A protein and the small-molecule ligand that binds it are described below.
Small molecule (SMILES): Nc1ncnc2c1ncn2[C@@H]1O[C@H](CO[P](=O)(O)O[P](=O)(O)CP(=O)(O)O)[C@@H](O)[C@H]1O

Sequence of chain 1.F:
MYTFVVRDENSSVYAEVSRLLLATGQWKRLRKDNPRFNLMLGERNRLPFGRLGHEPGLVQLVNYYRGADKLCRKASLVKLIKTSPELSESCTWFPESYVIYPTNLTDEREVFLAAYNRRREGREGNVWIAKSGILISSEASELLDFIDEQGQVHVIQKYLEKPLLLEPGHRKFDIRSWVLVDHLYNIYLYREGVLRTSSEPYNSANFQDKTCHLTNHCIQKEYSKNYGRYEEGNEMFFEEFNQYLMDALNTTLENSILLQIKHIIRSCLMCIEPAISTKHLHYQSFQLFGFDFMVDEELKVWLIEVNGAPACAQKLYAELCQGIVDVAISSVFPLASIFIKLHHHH

Binding-site contacts:
Ligand atom C3B contacts residue ASN242 of chain 1.F at 3.1 Å.
Ligand atom C2 contacts residue TYR185 of chain 1.F at 3.8 Å (hydrophobic).
Ligand atom C5 contacts residue GLN183 of chain 1.F at 3.8 Å.
Ligand atom O1B contacts residue MG1 of chain 1.V at 2.2 Å.
Ligand atom O2G contacts residue ARG222 of chain 1.F at 3.1 Å (salt-bridge).
Ligand atom O3G contacts residue MG1 of chain 1.V at 2.0 Å.
Ligand atom O1G contacts residue ARG222 of chain 1.F at 3.4 Å (salt-bridge).
Ligand atom O3G contacts residue GLU331 of chain 1.F at 2.0 Å (salt-bridge).
Ligand atom O2A contacts residue LYS74 of chain 1.F at 3.7 Å.
Ligand atom O1A contacts residue GLU331 of chain 1.F at 3.1 Å (salt-bridge).
Ligand atom PG contacts residue ASP318 of chain 1.F at 3.7 Å.
Ligand atom O2G contacts residue ASP318 of chain 1.F at 2.3 Å (salt-bridge).
Ligand atom C3' contacts residue THR241 of chain 1.F at 3.4 Å.
Ligand atom C8 contacts residue LYS150 of chain 1.F at 3.1 Å.
Ligand atom O1B contacts residue GLU331 of chain 1.F at 2.6 Å (salt-bridge).
Ligand atom N3 contacts residue LYS198 of chain 1.F at 2.9 Å (salt-bridge).
Ligand atom N7 contacts residue LYS150 of chain 1.F at 2.9 Å (salt-bridge).
Ligand atom O2' contacts residue HIS239 of chain 1.F at 3.1 Å (h-bond).
Ligand atom C2 contacts residue LYS198 of chain 1.F at 3.1 Å.
Ligand atom O3' contacts residue THR241 of chain 1.F at 2.0 Å (h-bond).
Ligand atom N6 contacts residue TYR185 of chain 1.F at 3.7 Å.
Ligand atom N1 contacts residue TYR185 of chain 1.F at 3.6 Å.
Ligand atom C2 contacts residue LEU186 of chain 1.F at 3.5 Å (hydrophobic).
Ligand atom C5' contacts residue ASN242 of chain 1.F at 3.6 Å.
Ligand atom O2G contacts residue GLU331 of chain 1.F at 3.1 Å (salt-bridge).
Ligand atom O2' contacts residue THR241 of chain 1.F at 3.4 Å (h-bond).
Ligand atom PG contacts residue MG1 of chain 1.V at 3.5 Å.
Ligand atom O2' contacts residue LYS198 of chain 1.F at 3.8 Å.
Ligand atom N1 contacts residue LEU186 of chain 1.F at 2.8 Å (h-bond).
Ligand atom C4' contacts residue ASN242 of chain 1.F at 3.8 Å.
Ligand atom N6 contacts residue GLN183 of chain 1.F at 3.1 Å (h-bond).
Ligand atom PG contacts residue GLU331 of chain 1.F at 3.1 Å.
Ligand atom O2A contacts residue LYS150 of chain 1.F at 3.0 Å (salt-bridge).
Ligand atom O3G contacts residue ASN333 of chain 1.F at 2.6 Å (h-bond).
Ligand atom N7 contacts residue GLN183 of chain 1.F at 3.2 Å (h-bond).
Ligand atom PB contacts residue MG1 of chain 1.V at 3.5 Å.
Ligand atom N3 contacts residue TYR185 of chain 1.F at 3.8 Å.
Ligand atom C6 contacts residue LYS184 of chain 1.F at 3.7 Å.
Ligand atom O1B contacts residue LYS74 of chain 1.F at 3.4 Å (salt-bridge).
Ligand atom N6 contacts residue LYS184 of chain 1.F at 2.6 Å (salt-bridge).